Binding-site contacts:
Ligand atom C7 contacts residue ASN324 of chain 1.D at 3.0 Å.
Ligand atom O5 contacts residue ASN324 of chain 1.D at 2.4 Å (h-bond).
Ligand atom C2 contacts residue ASN324 of chain 1.D at 2.4 Å.
Ligand atom C5 contacts residue ASN324 of chain 1.D at 3.7 Å.
Ligand atom C8 contacts residue ASN324 of chain 1.D at 4.3 Å.
Ligand atom N2 contacts residue ASN324 of chain 1.D at 2.9 Å (h-bond).
Ligand atom C4 contacts residue ASN324 of chain 1.D at 4.2 Å.
Ligand atom C1 contacts residue ASN324 of chain 1.D at 1.4 Å.
Ligand atom C3 contacts residue ASN324 of chain 1.D at 3.8 Å.
Ligand atom O7 contacts residue ASN324 of chain 1.D at 2.8 Å (h-bond).

Sequence of chain 1.D:
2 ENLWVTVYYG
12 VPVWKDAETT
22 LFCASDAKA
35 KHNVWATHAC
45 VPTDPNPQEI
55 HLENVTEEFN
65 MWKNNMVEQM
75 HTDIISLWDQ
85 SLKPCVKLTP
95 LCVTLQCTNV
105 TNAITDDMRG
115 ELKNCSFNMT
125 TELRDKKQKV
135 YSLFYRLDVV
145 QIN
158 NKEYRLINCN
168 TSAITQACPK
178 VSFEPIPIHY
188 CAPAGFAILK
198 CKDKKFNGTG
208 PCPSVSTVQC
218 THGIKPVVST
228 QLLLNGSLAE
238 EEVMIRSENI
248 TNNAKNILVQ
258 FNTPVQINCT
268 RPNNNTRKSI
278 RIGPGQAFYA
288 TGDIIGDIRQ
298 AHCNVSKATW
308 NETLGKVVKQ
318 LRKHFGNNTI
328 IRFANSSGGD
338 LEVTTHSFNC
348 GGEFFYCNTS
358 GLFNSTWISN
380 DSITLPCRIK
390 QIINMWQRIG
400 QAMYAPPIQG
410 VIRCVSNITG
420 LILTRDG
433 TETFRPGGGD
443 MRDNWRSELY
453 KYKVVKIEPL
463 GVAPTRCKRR

The protein below binds the small molecule below.
Small molecule (SMILES): CC(=O)N[C@@H]1[C@@H](O)[C@H](O)[C@@H](CO)O[C@H]1O